Sequence of chain 1.A:
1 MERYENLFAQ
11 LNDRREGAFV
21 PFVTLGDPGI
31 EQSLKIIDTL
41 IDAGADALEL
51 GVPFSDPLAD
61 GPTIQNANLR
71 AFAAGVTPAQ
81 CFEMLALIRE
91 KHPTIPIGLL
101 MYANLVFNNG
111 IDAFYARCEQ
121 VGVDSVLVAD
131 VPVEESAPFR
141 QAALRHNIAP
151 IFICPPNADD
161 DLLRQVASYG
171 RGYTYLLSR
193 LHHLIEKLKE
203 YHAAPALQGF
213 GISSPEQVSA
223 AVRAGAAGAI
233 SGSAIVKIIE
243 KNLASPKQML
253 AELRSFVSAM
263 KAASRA

Binding-site contacts:
Ligand atom P contacts residue GLY234 of chain 1.A at 3.8 Å.
Ligand atom OP3 contacts residue GLY213 of chain 1.A at 2.7 Å (h-bond).
Ligand atom OP3 contacts residue PHE212 of chain 1.A at 3.6 Å.
Ligand atom CZ3 contacts residue ILE153 of chain 1.A at 3.7 Å (hydrophobic).
Ligand atom O2 contacts residue ILE64 of chain 1.A at 4.0 Å.
Ligand atom OP2 contacts residue SER233 of chain 1.A at 3.7 Å.
Ligand atom CZ2 contacts residue ALA59 of chain 1.A at 3.9 Å (hydrophobic).
Ligand atom C3 contacts residue PHE22 of chain 1.A at 3.9 Å (hydrophobic).
Ligand atom CE2 contacts residue ASP60 of chain 1.A at 3.6 Å.
Ligand atom OP3 contacts residue SER235 of chain 1.A at 4.0 Å.
Ligand atom CE3 contacts residue TYR175 of chain 1.A at 3.6 Å (hydrophobic).
Ligand atom CD1 contacts residue PHE22 of chain 1.A at 3.8 Å (hydrophobic).
Ligand atom P contacts residue SER235 of chain 1.A at 3.5 Å.
Ligand atom CZ2 contacts residue ASP60 of chain 1.A at 3.6 Å.
Ligand atom CD1 contacts residue LEU100 of chain 1.A at 4.0 Å (hydrophobic).
Ligand atom O3 contacts residue PHE22 of chain 1.A at 4.1 Å.
Ligand atom CD2 contacts residue LEU100 of chain 1.A at 4.0 Å (hydrophobic).
Ligand atom OP2 contacts residue GLY234 of chain 1.A at 2.7 Å (h-bond).
Ligand atom OP1 contacts residue GLY234 of chain 1.A at 3.5 Å.
Ligand atom O3 contacts residue TYR175 of chain 1.A at 2.9 Å (h-bond).
Ligand atom OP2 contacts residue SER235 of chain 1.A at 3.2 Å (h-bond).
Ligand atom OP4 contacts residue PHE212 of chain 1.A at 3.6 Å.
Ligand atom CZ2 contacts residue LEU100 of chain 1.A at 3.7 Å (hydrophobic).
Ligand atom C1 contacts residue GLY234 of chain 1.A at 3.9 Å.
Ligand atom O3 contacts residue ILE232 of chain 1.A at 4.1 Å.
Ligand atom C1 contacts residue TYR175 of chain 1.A at 3.4 Å (hydrophobic).
Ligand atom NE1 contacts residue ASP60 of chain 1.A at 3.0 Å (salt-bridge).
Ligand atom CZ2 contacts residue TYR102 of chain 1.A at 3.7 Å (hydrophobic).
Ligand atom CH2 contacts residue ALA59 of chain 1.A at 3.9 Å (hydrophobic).
Ligand atom C2 contacts residue TYR175 of chain 1.A at 3.4 Å (hydrophobic).
Ligand atom OP1 contacts residue SER235 of chain 1.A at 2.6 Å (h-bond).
Ligand atom P contacts residue GLY213 of chain 1.A at 3.8 Å.
Ligand atom NE1 contacts residue LEU100 of chain 1.A at 3.5 Å.
Ligand atom CE2 contacts residue LEU100 of chain 1.A at 3.6 Å (hydrophobic).
Ligand atom C3 contacts residue TYR175 of chain 1.A at 3.7 Å (hydrophobic).
Ligand atom OP4 contacts residue TYR175 of chain 1.A at 3.9 Å.
Ligand atom P contacts residue PHE212 of chain 1.A at 4.2 Å.
Ligand atom CH2 contacts residue ALA129 of chain 1.A at 3.5 Å (hydrophobic).
Ligand atom OP2 contacts residue GLY213 of chain 1.A at 3.9 Å.
Ligand atom CZ2 contacts residue ALA129 of chain 1.A at 3.7 Å (hydrophobic).

A protein and the small-molecule ligand that binds it are described below.
Small molecule (SMILES): O=P(O)(O)OC[C@@H](O)[C@@H](O)c1c[nH]c2ccccc12